Binding-site contacts:
Ligand atom O contacts residue MET16 of chain 1.A at 2.9 Å (h-bond).
Ligand atom CB contacts residue ALA41 of chain 1.A at 3.8 Å (hydrophobic).
Ligand atom O contacts residue PHE38 of chain 1.A at 3.2 Å.
Ligand atom CD1 contacts residue ALA41 of chain 1.A at 3.8 Å (hydrophobic).
Ligand atom CA contacts residue SER49 of chain 1.A at 3.8 Å.
Ligand atom C contacts residue SER49 of chain 1.A at 3.4 Å.
Ligand atom CD1 contacts residue PHE38 of chain 1.A at 3.7 Å (hydrophobic).
Ligand atom N contacts residue GLN150 of chain 3.A at 3.8 Å.
Ligand atom O contacts residue SER39 of chain 1.A at 2.9 Å (h-bond).
Ligand atom NE contacts residue THR15 of chain 1.A at 3.8 Å.
Ligand atom O contacts residue SER49 of chain 1.A at 3.0 Å (h-bond).
Ligand atom O contacts residue ALA41 of chain 1.A at 3.2 Å (h-bond).
Ligand atom O contacts residue THR15 of chain 1.A at 3.5 Å.
Ligand atom CD2 contacts residue ALA41 of chain 1.A at 3.7 Å (hydrophobic).
Ligand atom OD1 contacts residue HIS153 of chain 3.A at 3.7 Å.
Ligand atom CD2 contacts residue GLU14 of chain 1.A at 3.2 Å.
Ligand atom CD1 contacts residue ARG79 of chain 1.A at 3.8 Å.
Ligand atom CB contacts residue SER39 of chain 1.A at 3.7 Å.
Ligand atom CB contacts residue ALA47 of chain 1.A at 3.5 Å (hydrophobic).
Ligand atom C contacts residue GLN45 of chain 1.A at 3.4 Å.
Ligand atom CD2 contacts residue THR40 of chain 1.A at 3.6 Å.
Ligand atom CD2 contacts residue ILE13 of chain 1.A at 3.7 Å (hydrophobic).
Ligand atom OG1 contacts residue GLN45 of chain 1.A at 3.2 Å.
Ligand atom C contacts residue SER39 of chain 1.A at 3.4 Å.
Ligand atom CG2 contacts residue ALA47 of chain 1.A at 2.8 Å (hydrophobic).
Ligand atom OG1 contacts residue ALA47 of chain 1.A at 3.7 Å.
Ligand atom N contacts residue GLN45 of chain 1.A at 3.6 Å (h-bond).
Ligand atom O contacts residue GLN45 of chain 1.A at 3.0 Å (h-bond).
Ligand atom C contacts residue SER49 of chain 1.A at 3.3 Å.
Ligand atom CA contacts residue ALA47 of chain 1.A at 3.8 Å (hydrophobic).
Ligand atom N contacts residue GLN146 of chain 3.A at 3.1 Å (h-bond).
Ligand atom CB contacts residue PHE38 of chain 1.A at 3.6 Å (hydrophobic).
Ligand atom N contacts residue SER49 of chain 1.A at 2.4 Å (h-bond).
Ligand atom CD1 contacts residue ILE50 of chain 1.A at 3.7 Å (hydrophobic).
Ligand atom O contacts residue VAL48 of chain 1.A at 3.5 Å.
Ligand atom CA contacts residue SER39 of chain 1.A at 3.2 Å.
Ligand atom CA contacts residue SER49 of chain 1.A at 3.4 Å.
Ligand atom CD1 contacts residue THR40 of chain 1.A at 3.8 Å.
Ligand atom CG contacts residue THR15 of chain 1.A at 3.8 Å.
Ligand atom N contacts residue SER39 of chain 1.A at 2.7 Å (h-bond).

Sequence of chain 3.A:
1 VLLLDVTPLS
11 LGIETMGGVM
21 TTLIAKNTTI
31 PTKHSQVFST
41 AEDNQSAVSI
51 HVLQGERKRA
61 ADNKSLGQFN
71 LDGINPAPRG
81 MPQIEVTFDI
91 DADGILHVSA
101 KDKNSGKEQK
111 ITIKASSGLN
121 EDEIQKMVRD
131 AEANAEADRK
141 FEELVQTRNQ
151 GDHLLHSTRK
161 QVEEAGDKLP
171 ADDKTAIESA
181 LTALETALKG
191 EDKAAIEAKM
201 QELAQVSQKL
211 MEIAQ

The protein below binds the small molecule below.
Small molecule (SMILES): CC(C)C[C@H](NC(=O)[C@H](CC(C)C)NC(=O)[C@H](CCCN=C(N)N)NC(=O)[C@@H](N)CC(N)=O)C(=O)N[C@@H](CC(C)C)C(=O)N[C@H](C(=O)NCC=O)[C@@H](C)O.O

Sequence of chain 1.A:
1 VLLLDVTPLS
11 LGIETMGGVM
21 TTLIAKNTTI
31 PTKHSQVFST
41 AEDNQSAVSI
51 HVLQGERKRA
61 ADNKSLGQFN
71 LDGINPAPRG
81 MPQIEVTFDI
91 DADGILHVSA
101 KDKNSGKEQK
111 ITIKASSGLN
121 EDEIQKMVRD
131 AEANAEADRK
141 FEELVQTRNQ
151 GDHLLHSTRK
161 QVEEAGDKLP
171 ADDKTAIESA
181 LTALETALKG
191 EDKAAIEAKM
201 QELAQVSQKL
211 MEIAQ